A small-molecule ligand and the protein it binds are described below.
Small molecule (SMILES): CC(=O)N[C@H]1[C@H](O[C@H]2[C@H](O)[C@@H](NC(C)=O)CO[C@@H]2CO)O[C@H](CO)[C@@H](O)[C@@H]1O

Sequence of chain 1.A:
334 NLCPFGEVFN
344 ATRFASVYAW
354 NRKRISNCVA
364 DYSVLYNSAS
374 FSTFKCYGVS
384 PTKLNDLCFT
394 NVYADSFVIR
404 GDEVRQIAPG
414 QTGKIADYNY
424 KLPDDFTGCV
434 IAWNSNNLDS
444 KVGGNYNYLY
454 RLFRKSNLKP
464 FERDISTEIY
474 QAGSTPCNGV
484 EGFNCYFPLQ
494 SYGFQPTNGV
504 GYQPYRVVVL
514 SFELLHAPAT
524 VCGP

Binding-site contacts:
Ligand atom C4 contacts residue ASN343 of chain 1.A at 4.2 Å.
Ligand atom C7 contacts residue ASN343 of chain 1.A at 4.0 Å.
Ligand atom C2 contacts residue ASN343 of chain 1.A at 2.5 Å.
Ligand atom N2 contacts residue ASN343 of chain 1.A at 2.9 Å (h-bond).
Ligand atom C8 contacts residue GLY339 of chain 1.A at 4.2 Å.
Ligand atom C7 contacts residue GLY339 of chain 1.A at 4.1 Å.
Ligand atom O5 contacts residue ASN343 of chain 1.A at 2.3 Å (h-bond).
Ligand atom C5 contacts residue ASN343 of chain 1.A at 3.6 Å.
Ligand atom O7 contacts residue GLY339 of chain 1.A at 4.2 Å.
Ligand atom C8 contacts residue PHE342 of chain 1.A at 3.7 Å (hydrophobic).
Ligand atom C3 contacts residue ASN343 of chain 1.A at 3.8 Å.
Ligand atom C1 contacts residue ASN343 of chain 1.A at 1.4 Å.